Sequence of chain 1.B:
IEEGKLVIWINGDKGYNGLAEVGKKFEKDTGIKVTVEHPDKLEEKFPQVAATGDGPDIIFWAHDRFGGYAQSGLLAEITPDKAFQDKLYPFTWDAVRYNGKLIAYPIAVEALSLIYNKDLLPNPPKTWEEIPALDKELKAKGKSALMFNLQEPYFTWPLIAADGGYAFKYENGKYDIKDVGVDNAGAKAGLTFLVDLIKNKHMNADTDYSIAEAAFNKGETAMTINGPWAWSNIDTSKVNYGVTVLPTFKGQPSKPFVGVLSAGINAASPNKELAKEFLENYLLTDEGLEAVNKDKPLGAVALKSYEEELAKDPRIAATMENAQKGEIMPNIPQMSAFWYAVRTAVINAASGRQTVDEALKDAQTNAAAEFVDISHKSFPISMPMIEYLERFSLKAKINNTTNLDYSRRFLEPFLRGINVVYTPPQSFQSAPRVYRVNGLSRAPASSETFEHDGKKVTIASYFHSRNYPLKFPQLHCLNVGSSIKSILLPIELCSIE

This small molecule binds to this protein.
Small molecule (SMILES): OC[C@H]1O[C@H](O[C@H]2[C@H](O)[C@@H](O)[C@@H](O)O[C@@H]2CO)[C@H](O)[C@@H](O)[C@@H]1O

Binding-site contacts:
Ligand atom O3 contacts residue ALA64 of chain 1.B at 3.3 Å.
Ligand atom C4 contacts residue TYR156 of chain 1.B at 3.7 Å (hydrophobic).
Ligand atom C6 contacts residue TYR156 of chain 1.B at 3.6 Å (hydrophobic).
Ligand atom C2 contacts residue LYS16 of chain 1.B at 3.7 Å.
Ligand atom C6 contacts residue PRO155 of chain 1.B at 3.6 Å (hydrophobic).
Ligand atom C3 contacts residue TRP63 of chain 1.B at 3.7 Å (hydrophobic).
Ligand atom O3 contacts residue ARG67 of chain 1.B at 3.0 Å (salt-bridge).
Ligand atom O6 contacts residue PHE157 of chain 1.B at 3.6 Å.
Ligand atom O4 contacts residue TRP341 of chain 1.B at 3.8 Å.
Ligand atom C4 contacts residue TRP341 of chain 1.B at 3.5 Å (hydrophobic).
Ligand atom O2 contacts residue GLU112 of chain 1.B at 2.6 Å (salt-bridge).
Ligand atom O3 contacts residue ASP66 of chain 1.B at 3.0 Å (salt-bridge).
Ligand atom O1 contacts residue ASN13 of chain 1.B at 3.8 Å.
Ligand atom O6 contacts residue PRO155 of chain 1.B at 3.1 Å.
Ligand atom C2 contacts residue TRP231 of chain 1.B at 3.8 Å (hydrophobic).
Ligand atom O6 contacts residue GLU154 of chain 1.B at 2.7 Å (salt-bridge).
Ligand atom C2 contacts residue ASP66 of chain 1.B at 3.4 Å.
Ligand atom C3 contacts residue ASP66 of chain 1.B at 3.7 Å.
Ligand atom O3 contacts residue GLU112 of chain 1.B at 3.6 Å.
Ligand atom O6 contacts residue TYR156 of chain 1.B at 2.9 Å (h-bond).
Ligand atom O2 contacts residue LYS16 of chain 1.B at 2.8 Å (salt-bridge).
Ligand atom O2 contacts residue TRP231 of chain 1.B at 3.8 Å.
Ligand atom C6 contacts residue GLU154 of chain 1.B at 3.4 Å.
Ligand atom O2 contacts residue TRP63 of chain 1.B at 3.3 Å (h-bond).
Ligand atom C2 contacts residue GLU112 of chain 1.B at 3.4 Å.
Ligand atom O2 contacts residue ALA64 of chain 1.B at 3.1 Å.
Ligand atom O1 contacts residue ASP15 of chain 1.B at 2.8 Å (salt-bridge).
Ligand atom C1 contacts residue TYR156 of chain 1.B at 3.3 Å (hydrophobic).
Ligand atom O2 contacts residue ASP66 of chain 1.B at 2.9 Å (salt-bridge).
Ligand atom O3 contacts residue TRP63 of chain 1.B at 3.2 Å (h-bond).
Ligand atom C1 contacts residue ASP15 of chain 1.B at 3.4 Å.
Ligand atom O1 contacts residue LYS16 of chain 1.B at 2.9 Å (salt-bridge).
Ligand atom O5 contacts residue ASP15 of chain 1.B at 3.8 Å.
Ligand atom O5 contacts residue TYR156 of chain 1.B at 3.3 Å.
Ligand atom C1 contacts residue LYS16 of chain 1.B at 3.6 Å.
Ligand atom C1 contacts residue TRP231 of chain 1.B at 3.6 Å (hydrophobic).
Ligand atom O3 contacts residue TRP341 of chain 1.B at 3.8 Å.
Ligand atom O5 contacts residue TRP341 of chain 1.B at 3.8 Å.
Ligand atom C6 contacts residue TRP341 of chain 1.B at 3.5 Å (hydrophobic).
Ligand atom O4 contacts residue ARG67 of chain 1.B at 3.0 Å (salt-bridge).